Binding-site contacts:
Ligand atom O contacts residue GLU176 of chain 1.A at 4.3 Å.
Ligand atom O3 contacts residue ARG169 of chain 1.A at 3.9 Å.
Ligand atom O contacts residue GLU172 of chain 1.A at 4.3 Å.
Ligand atom CB contacts residue GLU172 of chain 1.A at 4.4 Å.
Ligand atom O contacts residue ASP175 of chain 1.A at 3.8 Å.
Ligand atom OXT contacts residue LEU174 of chain 1.A at 3.7 Å.
Ligand atom CA contacts residue GLY173 of chain 1.A at 3.8 Å.
Ligand atom O contacts residue LEU174 of chain 1.A at 3.5 Å (h-bond).
Ligand atom CB contacts residue GLY173 of chain 1.A at 4.0 Å.
Ligand atom O contacts residue GLY173 of chain 1.A at 3.6 Å.
Ligand atom OXT contacts residue ASP175 of chain 1.A at 3.9 Å.
Ligand atom C contacts residue LEU174 of chain 1.A at 3.4 Å (hydrophobic).
Ligand atom CA contacts residue LEU174 of chain 1.A at 3.8 Å (hydrophobic).
Ligand atom C contacts residue ASP175 of chain 1.A at 4.2 Å.
Ligand atom O3 contacts residue LEU174 of chain 1.A at 3.9 Å.
Ligand atom O3 contacts residue GLY173 of chain 1.A at 4.3 Å.
Ligand atom C contacts residue GLY173 of chain 1.A at 3.9 Å.

Sequence of chain 1.A:
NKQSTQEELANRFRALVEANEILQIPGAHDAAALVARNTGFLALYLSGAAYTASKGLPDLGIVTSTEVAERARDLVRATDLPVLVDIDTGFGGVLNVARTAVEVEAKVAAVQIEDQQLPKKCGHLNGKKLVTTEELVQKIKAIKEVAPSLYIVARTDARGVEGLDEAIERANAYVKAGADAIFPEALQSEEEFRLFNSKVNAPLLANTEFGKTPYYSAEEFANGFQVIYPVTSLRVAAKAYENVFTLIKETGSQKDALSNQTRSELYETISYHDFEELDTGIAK

The small molecule below binds the protein below.
Small molecule (SMILES): CC(=O)C(=O)O